Binding-site contacts:
Ligand atom C2 contacts residue ASP59 of chain 1.A at 4.2 Å.
Ligand atom O1 contacts residue ARG211 of chain 1.B at 2.9 Å (salt-bridge).
Ligand atom P contacts residue GLY58 of chain 1.A at 4.0 Å.
Ligand atom P contacts residue ARG25 of chain 1.A at 4.1 Å.
Ligand atom C2 contacts residue LYS213 of chain 1.B at 4.3 Å.
Ligand atom C2 contacts residue LYS214 of chain 1.B at 4.2 Å.
Ligand atom O1P contacts residue GLY58 of chain 1.A at 3.4 Å.
Ligand atom C1 contacts residue LYS213 of chain 1.B at 4.0 Å.
Ligand atom O1P contacts residue ARG25 of chain 1.A at 3.2 Å (salt-bridge).
Ligand atom O2 contacts residue LYS214 of chain 1.B at 2.8 Å (salt-bridge).
Ligand atom O4P contacts residue ARG154 of chain 1.B at 2.9 Å (salt-bridge).
Ligand atom O1 contacts residue VAL54 of chain 1.A at 4.1 Å.
Ligand atom P contacts residue ASP59 of chain 1.A at 4.1 Å.
Ligand atom C1 contacts residue LYS214 of chain 1.B at 3.8 Å.
Ligand atom O3P contacts residue GLY185 of chain 1.B at 3.8 Å.
Ligand atom O1P contacts residue ASP59 of chain 1.A at 4.3 Å.
Ligand atom P contacts residue ARG21 of chain 1.A at 4.1 Å.
Ligand atom O2P contacts residue ARG21 of chain 1.A at 2.8 Å (salt-bridge).
Ligand atom C1 contacts residue ARG25 of chain 1.A at 4.1 Å.
Ligand atom P contacts residue ARG154 of chain 1.B at 3.6 Å.
Ligand atom O3P contacts residue ARG154 of chain 1.B at 2.9 Å (salt-bridge).
Ligand atom O1 contacts residue ARG25 of chain 1.A at 3.1 Å (salt-bridge).
Ligand atom C2 contacts residue ARG211 of chain 1.B at 4.3 Å.
Ligand atom O4P contacts residue GLY58 of chain 1.A at 3.4 Å.
Ligand atom O4P contacts residue ARG21 of chain 1.A at 4.3 Å.
Ligand atom C1 contacts residue ARG211 of chain 1.B at 3.6 Å.
Ligand atom C2 contacts residue ARG25 of chain 1.A at 4.3 Å.
Ligand atom O1 contacts residue GLY55 of chain 1.A at 3.8 Å.
Ligand atom O1 contacts residue GLY58 of chain 1.A at 3.3 Å.
Ligand atom O1P contacts residue ARG211 of chain 1.B at 4.1 Å.
Ligand atom O4P contacts residue ASP59 of chain 1.A at 2.7 Å (salt-bridge).
Ligand atom O4P contacts residue VAL57 of chain 1.A at 4.2 Å.
Ligand atom C2 contacts residue GLY58 of chain 1.A at 3.6 Å.
Ligand atom C1 contacts residue GLY58 of chain 1.A at 3.5 Å.
Ligand atom O2 contacts residue ARG211 of chain 1.B at 4.2 Å.
Ligand atom O2 contacts residue LYS213 of chain 1.B at 3.4 Å.
Ligand atom O2 contacts residue GLY58 of chain 1.A at 4.2 Å.
Ligand atom O2 contacts residue GLY212 of chain 1.B at 4.1 Å.
Ligand atom O2P contacts residue ARG25 of chain 1.A at 3.0 Å (salt-bridge).
Ligand atom O3P contacts residue ARG21 of chain 1.A at 4.2 Å.

This small molecule binds to this protein.
Small molecule (SMILES): O=C(O)COP(=O)(O)O

Sequence of chain 1.B:
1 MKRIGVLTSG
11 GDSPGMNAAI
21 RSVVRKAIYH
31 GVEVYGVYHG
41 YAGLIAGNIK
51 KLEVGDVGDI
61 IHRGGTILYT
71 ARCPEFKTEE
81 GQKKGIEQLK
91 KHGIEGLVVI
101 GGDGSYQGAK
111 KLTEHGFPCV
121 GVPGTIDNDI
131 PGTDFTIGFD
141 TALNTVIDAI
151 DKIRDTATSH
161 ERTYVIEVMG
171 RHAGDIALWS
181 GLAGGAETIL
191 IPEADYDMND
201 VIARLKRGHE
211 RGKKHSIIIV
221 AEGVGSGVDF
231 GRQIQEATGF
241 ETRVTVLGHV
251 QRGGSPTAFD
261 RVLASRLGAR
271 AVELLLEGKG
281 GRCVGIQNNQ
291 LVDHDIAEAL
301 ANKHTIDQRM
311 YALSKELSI

Sequence of chain 1.A:
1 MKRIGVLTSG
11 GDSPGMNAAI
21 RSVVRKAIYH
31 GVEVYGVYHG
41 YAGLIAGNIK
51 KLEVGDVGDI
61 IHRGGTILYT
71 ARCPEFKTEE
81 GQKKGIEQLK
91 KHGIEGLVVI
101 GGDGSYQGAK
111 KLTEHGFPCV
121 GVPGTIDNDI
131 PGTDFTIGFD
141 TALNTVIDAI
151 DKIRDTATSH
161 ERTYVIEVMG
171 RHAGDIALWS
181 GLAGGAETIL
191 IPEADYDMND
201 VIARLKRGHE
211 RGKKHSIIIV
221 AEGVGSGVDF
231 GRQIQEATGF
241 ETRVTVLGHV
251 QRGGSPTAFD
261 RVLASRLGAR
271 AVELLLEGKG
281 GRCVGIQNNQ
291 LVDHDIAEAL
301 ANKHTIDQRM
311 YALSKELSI